A small-molecule ligand and the protein it binds are described below.
Small molecule (SMILES): COc1ccc2[nH]c(C(=O)NS(=O)(=O)c3ccc(C)cn3)cc2c1

Sequence of chain 2.B:
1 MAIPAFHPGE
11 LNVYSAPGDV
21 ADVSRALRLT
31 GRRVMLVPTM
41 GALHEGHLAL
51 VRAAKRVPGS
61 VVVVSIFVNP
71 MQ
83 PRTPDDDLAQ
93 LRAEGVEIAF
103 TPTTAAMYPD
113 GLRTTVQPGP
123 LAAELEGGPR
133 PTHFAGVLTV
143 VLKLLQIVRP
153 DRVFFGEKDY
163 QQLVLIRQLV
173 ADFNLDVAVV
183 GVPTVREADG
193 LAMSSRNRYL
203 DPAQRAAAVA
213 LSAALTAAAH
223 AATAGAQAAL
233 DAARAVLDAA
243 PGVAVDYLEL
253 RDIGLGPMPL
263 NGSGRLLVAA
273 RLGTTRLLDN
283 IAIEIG

Binding-site contacts:
Ligand atom NAO contacts residue HIS44 of chain 2.B at 3.5 Å.
Ligand atom OAD contacts residue EDO1 of chain 2.M at 2.8 Å (h-bond).
Ligand atom CAW contacts residue LYS160 of chain 2.B at 3.9 Å.
Ligand atom CAQ contacts residue HIS47 of chain 2.B at 3.4 Å.
Ligand atom CAA contacts residue ALA49 of chain 2.B at 3.9 Å (hydrophobic).
Ligand atom CAA contacts residue GLY46 of chain 2.B at 3.5 Å.
Ligand atom CAH contacts residue GLY46 of chain 2.B at 3.7 Å.
Ligand atom CAF contacts residue MET40 of chain 2.B at 3.8 Å (hydrophobic).
Ligand atom CAI contacts residue MET195 of chain 2.B at 3.4 Å (hydrophobic).
Ligand atom OAP contacts residue PRO185 of chain 2.B at 3.6 Å (h-bond).
Ligand atom CAA contacts residue VAL184 of chain 2.B at 3.9 Å (hydrophobic).
Ligand atom OAE contacts residue MET40 of chain 2.B at 3.1 Å (h-bond).
Ligand atom CAJ contacts residue ASP161 of chain 2.B at 3.3 Å.
Ligand atom NAM contacts residue ASP161 of chain 2.B at 3.5 Å (salt-bridge).
Ligand atom CAA contacts residue VAL187 of chain 2.B at 3.8 Å (hydrophobic).
Ligand atom OAP contacts residue GLY46 of chain 2.B at 3.8 Å.
Ligand atom CAJ contacts residue GLN164 of chain 2.B at 3.4 Å.
Ligand atom OAD contacts residue MET40 of chain 2.B at 3.5 Å (h-bond).
Ligand atom SAX contacts residue HIS47 of chain 2.B at 3.6 Å (h-bond).
Ligand atom CAS contacts residue VAL187 of chain 2.B at 3.9 Å (hydrophobic).
Ligand atom OAD contacts residue PRO38 of chain 2.B at 3.4 Å (h-bond).
Ligand atom CAA contacts residue LEU50 of chain 2.B at 3.8 Å (hydrophobic).
Ligand atom OAD contacts residue THR39 of chain 2.B at 3.2 Å.
Ligand atom NAM contacts residue EDO1 of chain 2.M at 3.9 Å.
Ligand atom SAX contacts residue MET40 of chain 2.B at 3.9 Å.
Ligand atom CAB contacts residue HIS135 of chain 2.B at 3.9 Å.
Ligand atom OAE contacts residue HIS47 of chain 2.B at 2.9 Å (h-bond).
Ligand atom OAC contacts residue HIS47 of chain 2.B at 3.8 Å.
Ligand atom OAP contacts residue THR186 of chain 2.B at 3.5 Å.
Ligand atom CAG contacts residue MET40 of chain 2.B at 3.6 Å (hydrophobic).
Ligand atom CAS contacts residue GLY46 of chain 2.B at 3.4 Å.
Ligand atom CAI contacts residue HIS44 of chain 2.B at 3.9 Å.
Ligand atom OAP contacts residue VAL187 of chain 2.B at 3.0 Å (h-bond).
Ligand atom CAK contacts residue GLY46 of chain 2.B at 3.5 Å.
Ligand atom CAW contacts residue HIS44 of chain 2.B at 3.6 Å.
Ligand atom CAK contacts residue GLY158 of chain 2.B at 3.9 Å.
Ligand atom CAH contacts residue VAL187 of chain 2.B at 3.9 Å (hydrophobic).
Ligand atom NAN contacts residue HIS47 of chain 2.B at 3.2 Å (h-bond).
Ligand atom CAI contacts residue LYS160 of chain 2.B at 3.5 Å.
Ligand atom CAA contacts residue PRO185 of chain 2.B at 3.3 Å (hydrophobic).